Sequence of chain 1.A:
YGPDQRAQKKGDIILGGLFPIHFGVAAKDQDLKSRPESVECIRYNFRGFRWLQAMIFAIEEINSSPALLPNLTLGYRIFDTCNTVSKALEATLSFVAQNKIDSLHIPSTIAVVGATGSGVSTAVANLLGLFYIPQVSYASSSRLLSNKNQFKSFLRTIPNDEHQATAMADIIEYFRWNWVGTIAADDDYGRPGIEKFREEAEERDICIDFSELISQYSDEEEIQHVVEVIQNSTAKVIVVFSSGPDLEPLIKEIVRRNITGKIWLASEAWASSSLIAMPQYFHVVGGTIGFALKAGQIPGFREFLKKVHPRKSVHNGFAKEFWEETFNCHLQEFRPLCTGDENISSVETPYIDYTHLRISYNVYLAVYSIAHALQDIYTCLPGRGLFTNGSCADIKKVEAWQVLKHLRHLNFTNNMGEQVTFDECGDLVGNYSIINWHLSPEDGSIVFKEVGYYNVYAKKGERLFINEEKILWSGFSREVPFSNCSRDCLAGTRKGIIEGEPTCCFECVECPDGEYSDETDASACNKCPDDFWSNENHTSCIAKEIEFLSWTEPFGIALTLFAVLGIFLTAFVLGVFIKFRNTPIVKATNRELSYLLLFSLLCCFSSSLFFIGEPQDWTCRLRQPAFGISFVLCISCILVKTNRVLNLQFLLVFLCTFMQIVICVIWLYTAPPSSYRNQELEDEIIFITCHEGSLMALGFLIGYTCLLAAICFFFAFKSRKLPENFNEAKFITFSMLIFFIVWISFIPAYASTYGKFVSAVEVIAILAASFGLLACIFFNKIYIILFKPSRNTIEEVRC

Binding-site contacts:
Ligand atom NE1 contacts residue ILE408 of chain 1.A at 4.2 Å.
Ligand atom CA contacts residue TYR210 of chain 1.A at 4.1 Å (hydrophobic).
Ligand atom OXT contacts residue SER139 of chain 1.A at 2.6 Å (h-bond).
Ligand atom OXT contacts residue THR137 of chain 1.A at 3.9 Å.
Ligand atom CH2 contacts residue ALA290 of chain 1.A at 3.9 Å (hydrophobic).
Ligand atom CE2 contacts residue ALA290 of chain 1.A at 4.0 Å (hydrophobic).
Ligand atom CH2 contacts residue TRP62 of chain 1.A at 4.0 Å (hydrophobic).
Ligand atom N contacts residue SER161 of chain 1.A at 4.2 Å.
Ligand atom O contacts residue GLY138 of chain 1.A at 3.8 Å.
Ligand atom C contacts residue TYR210 of chain 1.A at 3.7 Å (hydrophobic).
Ligand atom NE1 contacts residue GLU289 of chain 1.A at 3.3 Å (salt-bridge).
Ligand atom CB contacts residue THR137 of chain 1.A at 3.6 Å.
Ligand atom C contacts residue THR137 of chain 1.A at 3.8 Å.
Ligand atom N contacts residue ALA160 of chain 1.A at 2.3 Å (h-bond).
Ligand atom N contacts residue SER162 of chain 1.A at 3.5 Å (h-bond).
Ligand atom CE3 contacts residue THR137 of chain 1.A at 3.9 Å.
Ligand atom CD1 contacts residue ALA160 of chain 1.A at 3.8 Å (hydrophobic).
Ligand atom CD2 contacts residue THR137 of chain 1.A at 4.2 Å.
Ligand atom OXT contacts residue SER161 of chain 1.A at 3.7 Å.
Ligand atom O contacts residue SER139 of chain 1.A at 3.6 Å.
Ligand atom CZ2 contacts residue ARG58 of chain 1.A at 3.9 Å.
Ligand atom CB contacts residue ALA160 of chain 1.A at 3.7 Å (hydrophobic).
Ligand atom OXT contacts residue SER162 of chain 1.A at 3.5 Å (h-bond).
Ligand atom CG contacts residue ALA160 of chain 1.A at 4.1 Å (hydrophobic).
Ligand atom NE1 contacts residue ALA290 of chain 1.A at 4.0 Å.
Ligand atom CZ2 contacts residue TRP62 of chain 1.A at 4.1 Å (hydrophobic).
Ligand atom CH2 contacts residue ARG58 of chain 1.A at 3.6 Å.
Ligand atom CA contacts residue THR137 of chain 1.A at 4.1 Å.
Ligand atom CZ2 contacts residue ALA290 of chain 1.A at 3.8 Å (hydrophobic).
Ligand atom C contacts residue SER139 of chain 1.A at 3.7 Å.
Ligand atom CG contacts residue ALA290 of chain 1.A at 4.2 Å (hydrophobic).
Ligand atom CZ3 contacts residue ALA290 of chain 1.A at 4.3 Å (hydrophobic).
Ligand atom OXT contacts residue TYR210 of chain 1.A at 3.7 Å.
Ligand atom C contacts residue ALA160 of chain 1.A at 3.9 Å (hydrophobic).
Ligand atom CD1 contacts residue GLU289 of chain 1.A at 3.5 Å.
Ligand atom CA contacts residue ALA160 of chain 1.A at 3.4 Å (hydrophobic).
Ligand atom CD2 contacts residue ALA290 of chain 1.A at 4.2 Å (hydrophobic).
Ligand atom O contacts residue THR137 of chain 1.A at 4.0 Å.
Ligand atom OXT contacts residue ALA160 of chain 1.A at 3.7 Å.
Ligand atom O contacts residue TYR210 of chain 1.A at 3.6 Å.

The protein below binds the small molecule below.
Small molecule (SMILES): N[C@@H](Cc1c[nH]c2ccccc12)C(=O)O